Sequence of chain 44.V:
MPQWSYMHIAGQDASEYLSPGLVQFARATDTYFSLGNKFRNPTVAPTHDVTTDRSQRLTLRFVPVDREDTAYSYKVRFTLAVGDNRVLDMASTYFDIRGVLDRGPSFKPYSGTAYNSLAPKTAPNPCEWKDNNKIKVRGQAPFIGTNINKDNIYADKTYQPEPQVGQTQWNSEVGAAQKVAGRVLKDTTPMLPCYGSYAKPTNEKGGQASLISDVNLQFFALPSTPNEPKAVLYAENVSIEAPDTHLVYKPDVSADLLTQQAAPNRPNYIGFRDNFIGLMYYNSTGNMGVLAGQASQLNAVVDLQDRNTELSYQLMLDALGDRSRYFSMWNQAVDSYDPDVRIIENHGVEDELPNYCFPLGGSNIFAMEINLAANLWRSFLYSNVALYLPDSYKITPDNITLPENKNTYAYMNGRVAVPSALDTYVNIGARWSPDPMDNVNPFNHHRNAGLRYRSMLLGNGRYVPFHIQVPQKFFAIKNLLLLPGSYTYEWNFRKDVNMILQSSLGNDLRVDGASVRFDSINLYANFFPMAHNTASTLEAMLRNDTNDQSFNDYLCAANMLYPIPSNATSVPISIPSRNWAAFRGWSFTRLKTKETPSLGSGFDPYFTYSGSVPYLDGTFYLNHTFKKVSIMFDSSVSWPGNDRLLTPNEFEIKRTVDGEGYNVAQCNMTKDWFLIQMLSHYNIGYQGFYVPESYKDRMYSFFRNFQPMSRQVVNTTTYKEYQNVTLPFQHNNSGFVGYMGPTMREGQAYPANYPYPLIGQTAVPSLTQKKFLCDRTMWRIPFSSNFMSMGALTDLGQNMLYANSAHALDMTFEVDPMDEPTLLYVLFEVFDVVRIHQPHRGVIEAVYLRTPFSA

A protein and the small-molecule ligand that binds it are described below.
Small molecule (SMILES): NC(N)=NCCC[C@H](NC(=O)[C@@H]1CCCN1)C(=O)N[C@H](C=O)CC1=NC=NC1

Sequence of chain 44.T:
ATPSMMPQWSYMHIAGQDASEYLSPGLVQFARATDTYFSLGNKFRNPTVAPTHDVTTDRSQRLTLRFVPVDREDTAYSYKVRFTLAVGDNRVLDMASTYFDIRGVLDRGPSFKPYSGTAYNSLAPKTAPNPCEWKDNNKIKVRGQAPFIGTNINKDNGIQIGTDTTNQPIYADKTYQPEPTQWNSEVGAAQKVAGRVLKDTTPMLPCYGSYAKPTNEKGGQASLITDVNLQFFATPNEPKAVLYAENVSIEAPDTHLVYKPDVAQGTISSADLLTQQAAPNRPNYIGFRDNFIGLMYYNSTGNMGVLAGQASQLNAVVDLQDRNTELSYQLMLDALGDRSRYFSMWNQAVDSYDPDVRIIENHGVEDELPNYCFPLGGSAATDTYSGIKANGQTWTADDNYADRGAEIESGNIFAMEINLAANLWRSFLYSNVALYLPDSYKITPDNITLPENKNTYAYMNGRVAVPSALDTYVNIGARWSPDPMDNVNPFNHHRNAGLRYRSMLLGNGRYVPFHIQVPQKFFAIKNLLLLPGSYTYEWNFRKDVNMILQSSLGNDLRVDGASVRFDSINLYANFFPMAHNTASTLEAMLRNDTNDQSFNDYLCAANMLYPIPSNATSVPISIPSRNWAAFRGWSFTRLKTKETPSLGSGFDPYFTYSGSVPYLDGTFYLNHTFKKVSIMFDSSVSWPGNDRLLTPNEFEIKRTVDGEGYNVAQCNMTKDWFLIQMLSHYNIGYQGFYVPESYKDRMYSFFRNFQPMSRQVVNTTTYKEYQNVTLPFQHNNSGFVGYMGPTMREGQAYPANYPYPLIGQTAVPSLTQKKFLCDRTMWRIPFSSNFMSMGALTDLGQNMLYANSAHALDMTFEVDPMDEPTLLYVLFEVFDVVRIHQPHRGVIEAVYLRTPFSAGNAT

Binding-site contacts:
Ligand atom N contacts residue TYR619 of chain 44.T at 3.7 Å.
Ligand atom CB contacts residue TYR619 of chain 44.T at 3.1 Å (hydrophobic).
Ligand atom N contacts residue CYS621 of chain 44.T at 3.2 Å (h-bond).
Ligand atom N contacts residue ASP618 of chain 44.T at 3.5 Å (salt-bridge).
Ligand atom CB contacts residue ARG649 of chain 44.T at 3.6 Å.
Ligand atom CB contacts residue TYR619 of chain 44.T at 4.0 Å (hydrophobic).
Ligand atom CG contacts residue ARG46 of chain 44.V at 3.7 Å.
Ligand atom C contacts residue ARG649 of chain 44.T at 4.2 Å.
Ligand atom N contacts residue TYR619 of chain 44.T at 3.4 Å.
Ligand atom CE1 contacts residue MET843 of chain 44.T at 4.1 Å (hydrophobic).
Ligand atom C contacts residue ARG649 of chain 44.T at 3.8 Å.
Ligand atom CA contacts residue TYR619 of chain 44.T at 3.8 Å (hydrophobic).
Ligand atom CG contacts residue PHE896 of chain 44.T at 3.4 Å (hydrophobic).
Ligand atom O contacts residue TYR619 of chain 44.T at 3.9 Å.
Ligand atom N contacts residue ARG649 of chain 44.T at 3.8 Å.
Ligand atom CA contacts residue ASN617 of chain 44.T at 4.2 Å.
Ligand atom CD2 contacts residue ARG845 of chain 44.T at 3.8 Å.
Ligand atom CB contacts residue GLU894 of chain 44.T at 4.2 Å.
Ligand atom C contacts residue TYR619 of chain 44.T at 3.4 Å (hydrophobic).
Ligand atom N contacts residue ASN617 of chain 44.T at 2.8 Å (h-bond).
Ligand atom CA contacts residue TYR619 of chain 44.T at 3.6 Å (hydrophobic).
Ligand atom CD contacts residue ASN617 of chain 44.T at 2.8 Å.
Ligand atom CD contacts residue ARG46 of chain 44.V at 3.9 Å.
Ligand atom CA contacts residue ARG649 of chain 44.T at 4.0 Å.
Ligand atom O contacts residue ARG649 of chain 44.T at 3.2 Å (salt-bridge).
Ligand atom CD contacts residue CYS621 of chain 44.T at 4.2 Å (hydrophobic).
Ligand atom CE1 contacts residue GLU894 of chain 44.T at 4.3 Å.
Ligand atom CB contacts residue PHE896 of chain 44.T at 3.9 Å (hydrophobic).
Ligand atom O contacts residue ARG845 of chain 44.T at 4.2 Å.
Ligand atom CA contacts residue ARG649 of chain 44.T at 3.9 Å.
Ligand atom CA contacts residue CYS621 of chain 44.T at 3.1 Å (hydrophobic).
Ligand atom CB contacts residue ARG649 of chain 44.T at 3.8 Å.
Ligand atom CG contacts residue ASN617 of chain 44.T at 3.6 Å.
Ligand atom ND1 contacts residue LEU348 of chain 44.T at 4.2 Å.
Ligand atom C contacts residue ASN617 of chain 44.T at 4.2 Å.
Ligand atom CB contacts residue CYS621 of chain 44.T at 3.7 Å (hydrophobic).
Ligand atom CE1 contacts residue LEU348 of chain 44.T at 4.0 Å (hydrophobic).
Ligand atom CG contacts residue GLU894 of chain 44.T at 3.8 Å.
Ligand atom ND1 contacts residue GLU894 of chain 44.T at 3.9 Å.
Ligand atom CD2 contacts residue GLU894 of chain 44.T at 4.2 Å.